The small molecule below binds the protein below.
Small molecule (SMILES): CCCCCCCCCCO[C@@H]1O[C@H](CO)[C@@H](O[C@H]2O[C@H](CO)[C@@H](O)[C@H](O)[C@H]2O)[C@H](O)[C@H]1O

Sequence of chain 1.X:
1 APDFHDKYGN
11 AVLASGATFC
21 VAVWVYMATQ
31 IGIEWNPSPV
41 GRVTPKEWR

Binding-site contacts:
Ligand atom C25 contacts residue PHE19 of chain 1.X at 4.3 Å (hydrophobic).
Ligand atom C22 contacts residue ALA22 of chain 1.X at 3.5 Å (hydrophobic).
Ligand atom C6 contacts residue THR18 of chain 1.X at 4.5 Å.
Ligand atom C40 contacts residue LEU91 of chain 1.Q at 4.2 Å (hydrophobic).
Ligand atom C34 contacts residue PHE19 of chain 1.X at 3.8 Å (hydrophobic).
Ligand atom C22 contacts residue PHE19 of chain 1.X at 4.4 Å (hydrophobic).
Ligand atom O16 contacts residue THR18 of chain 1.X at 3.4 Å.
Ligand atom C18 contacts residue THR18 of chain 1.X at 4.2 Å.
Ligand atom C28 contacts residue PHE19 of chain 1.X at 3.9 Å (hydrophobic).
Ligand atom C19 contacts residue THR18 of chain 1.X at 4.1 Å.
Ligand atom C37 contacts residue PHE19 of chain 1.X at 4.0 Å (hydrophobic).
Ligand atom C19 contacts residue ALA22 of chain 1.X at 4.0 Å (hydrophobic).
Ligand atom C31 contacts residue PHE19 of chain 1.X at 3.5 Å (hydrophobic).
Ligand atom C18 contacts residue ALA22 of chain 1.X at 3.9 Å (hydrophobic).

Sequence of chain 1.Q:
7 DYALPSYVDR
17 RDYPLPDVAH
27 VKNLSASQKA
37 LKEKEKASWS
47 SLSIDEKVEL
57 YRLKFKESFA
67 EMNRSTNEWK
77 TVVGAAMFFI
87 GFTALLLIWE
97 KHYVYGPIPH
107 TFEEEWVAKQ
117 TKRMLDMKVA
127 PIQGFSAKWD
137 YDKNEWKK